Binding-site contacts:
Ligand atom O1 contacts residue THR171 of chain 2.C at 3.1 Å (h-bond).
Ligand atom N3 contacts residue THR140 of chain 2.C at 2.7 Å (h-bond).
Ligand atom O92 contacts residue TYR58 of chain 2.C at 3.8 Å.
Ligand atom O1 contacts residue GLU10 of chain 2.C at 3.3 Å (salt-bridge).
Ligand atom O91 contacts residue LEU87 of chain 2.C at 3.7 Å.
Ligand atom O91 contacts residue THR88 of chain 2.C at 2.9 Å (h-bond).
Ligand atom N8 contacts residue THR88 of chain 2.C at 3.0 Å (h-bond).
Ligand atom O3 contacts residue MET193 of chain 2.C at 3.0 Å.
Ligand atom C9 contacts residue SER139 of chain 2.C at 3.7 Å.
Ligand atom O2 contacts residue GLY138 of chain 2.C at 3.3 Å.
Ligand atom O91 contacts residue TYR58 of chain 2.C at 3.7 Å.
Ligand atom O92 contacts residue GLY138 of chain 2.C at 3.3 Å.
Ligand atom O92 contacts residue SER139 of chain 2.C at 2.7 Å (h-bond).
Ligand atom C5 contacts residue GLU190 of chain 2.C at 3.5 Å.
Ligand atom C9 contacts residue TYR58 of chain 2.C at 3.7 Å (hydrophobic).
Ligand atom O1 contacts residue MET193 of chain 2.C at 3.0 Å.
Ligand atom C6 contacts residue GLU190 of chain 2.C at 3.3 Å.
Ligand atom O1 contacts residue TYR58 of chain 2.C at 3.7 Å.
Ligand atom O4 contacts residue GLU190 of chain 2.C at 3.0 Å (salt-bridge).
Ligand atom N1 contacts residue LEU135 of chain 2.C at 3.5 Å.
Ligand atom O2 contacts residue SER139 of chain 2.C at 3.0 Å (h-bond).
Ligand atom N2 contacts residue THR171 of chain 2.C at 3.5 Å (h-bond).
Ligand atom N2 contacts residue MET193 of chain 2.C at 3.2 Å.
Ligand atom N8 contacts residue PRO86 of chain 2.C at 2.8 Å (h-bond).
Ligand atom C9 contacts residue THR88 of chain 2.C at 3.6 Å.
Ligand atom O2 contacts residue THR140 of chain 2.C at 3.0 Å (h-bond).
Ligand atom C2 contacts residue THR140 of chain 2.C at 3.3 Å.
Ligand atom C2 contacts residue LEU135 of chain 2.C at 3.6 Å (hydrophobic).
Ligand atom C8 contacts residue GLU190 of chain 2.C at 3.4 Å.
Ligand atom C8 contacts residue SER139 of chain 2.C at 3.6 Å.
Ligand atom C9 contacts residue ARG93 of chain 2.C at 3.4 Å.
Ligand atom C7 contacts residue TYR58 of chain 2.C at 3.4 Å (hydrophobic).
Ligand atom O4 contacts residue LEU189 of chain 2.C at 3.0 Å.
Ligand atom O3 contacts residue GLU190 of chain 2.C at 3.4 Å (salt-bridge).
Ligand atom O91 contacts residue ARG93 of chain 2.C at 2.7 Å (salt-bridge).
Ligand atom O92 contacts residue ARG93 of chain 2.C at 2.7 Å (salt-bridge).
Ligand atom C4 contacts residue THR140 of chain 2.C at 3.6 Å.
Ligand atom N8 contacts residue GLU190 of chain 2.C at 3.0 Å (salt-bridge).
Ligand atom N1 contacts residue GLU190 of chain 2.C at 3.7 Å.
Ligand atom C8 contacts residue THR88 of chain 2.C at 3.4 Å.

Sequence of chain 2.C:
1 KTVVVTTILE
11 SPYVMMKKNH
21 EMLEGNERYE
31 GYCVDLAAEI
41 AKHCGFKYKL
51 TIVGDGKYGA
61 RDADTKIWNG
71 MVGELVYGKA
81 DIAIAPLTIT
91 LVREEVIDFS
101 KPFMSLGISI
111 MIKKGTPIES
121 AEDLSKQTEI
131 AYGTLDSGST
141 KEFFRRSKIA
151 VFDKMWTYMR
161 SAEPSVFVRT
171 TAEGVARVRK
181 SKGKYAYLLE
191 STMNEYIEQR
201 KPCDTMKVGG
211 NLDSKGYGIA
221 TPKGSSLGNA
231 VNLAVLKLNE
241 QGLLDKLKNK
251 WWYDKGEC

The small molecule below binds the protein below.
Small molecule (SMILES): N[C@@H](Cn1cc([N+](=O)[O-])c(=O)[nH]c1=O)C(=O)O